Binding-site contacts:
Ligand atom O4 contacts residue ASN125 of chain 1.D at 2.8 Å (h-bond).
Ligand atom C8 contacts residue ASN122 of chain 1.D at 3.5 Å.
Ligand atom O5 contacts residue ASN122 of chain 1.D at 2.3 Å (h-bond).
Ligand atom C5 contacts residue ASN125 of chain 1.D at 3.8 Å.
Ligand atom N2 contacts residue ASN122 of chain 1.D at 3.2 Å.
Ligand atom O3 contacts residue ASN122 of chain 1.D at 3.8 Å.
Ligand atom N2 contacts residue ASN125 of chain 1.D at 4.4 Å.
Ligand atom C7 contacts residue ASN122 of chain 1.D at 3.3 Å.
Ligand atom C5 contacts residue ASN122 of chain 1.D at 3.6 Å.
Ligand atom C6 contacts residue VAL127 of chain 1.D at 4.3 Å (hydrophobic).
Ligand atom C4 contacts residue ASN122 of chain 1.D at 4.2 Å.
Ligand atom C1 contacts residue ASN122 of chain 1.D at 1.4 Å.
Ligand atom O7 contacts residue ASN122 of chain 1.D at 3.9 Å.
Ligand atom C2 contacts residue ASN122 of chain 1.D at 2.5 Å.
Ligand atom C4 contacts residue ASN125 of chain 1.D at 3.9 Å.
Ligand atom C5 contacts residue VAL127 of chain 1.D at 4.3 Å (hydrophobic).
Ligand atom C3 contacts residue ASN122 of chain 1.D at 3.7 Å.

Sequence of chain 1.D:
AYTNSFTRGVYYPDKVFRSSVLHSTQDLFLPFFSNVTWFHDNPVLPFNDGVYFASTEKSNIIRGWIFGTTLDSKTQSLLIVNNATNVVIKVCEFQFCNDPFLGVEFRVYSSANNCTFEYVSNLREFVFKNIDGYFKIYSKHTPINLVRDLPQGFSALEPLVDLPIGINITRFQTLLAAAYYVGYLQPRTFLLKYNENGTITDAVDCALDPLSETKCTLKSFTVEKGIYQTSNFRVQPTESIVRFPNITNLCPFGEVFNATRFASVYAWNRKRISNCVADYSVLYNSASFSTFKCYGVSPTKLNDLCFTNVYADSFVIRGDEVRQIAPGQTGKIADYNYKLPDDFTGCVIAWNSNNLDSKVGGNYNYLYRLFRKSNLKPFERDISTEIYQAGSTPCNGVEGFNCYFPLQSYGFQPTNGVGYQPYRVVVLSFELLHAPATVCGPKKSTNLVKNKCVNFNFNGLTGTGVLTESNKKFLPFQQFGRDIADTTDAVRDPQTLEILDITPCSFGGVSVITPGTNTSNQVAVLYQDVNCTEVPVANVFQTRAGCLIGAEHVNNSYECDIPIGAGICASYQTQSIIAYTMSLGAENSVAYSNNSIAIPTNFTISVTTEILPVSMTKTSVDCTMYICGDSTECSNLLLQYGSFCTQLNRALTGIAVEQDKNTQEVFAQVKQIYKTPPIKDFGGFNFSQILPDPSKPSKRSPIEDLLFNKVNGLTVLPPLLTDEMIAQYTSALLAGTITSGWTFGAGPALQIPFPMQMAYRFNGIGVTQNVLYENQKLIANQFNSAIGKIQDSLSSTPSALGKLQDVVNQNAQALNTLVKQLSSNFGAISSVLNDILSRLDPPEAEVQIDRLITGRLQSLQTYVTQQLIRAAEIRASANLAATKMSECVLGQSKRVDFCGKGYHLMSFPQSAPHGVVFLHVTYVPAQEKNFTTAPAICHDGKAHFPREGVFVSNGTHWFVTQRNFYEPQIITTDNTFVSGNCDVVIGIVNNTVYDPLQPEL

The protein below binds the small molecule below.
Small molecule (SMILES): CC(=O)N[C@@H]1[C@@H](O)[C@H](O)[C@@H](CO)O[C@H]1O